Sequence of chain 1.A:
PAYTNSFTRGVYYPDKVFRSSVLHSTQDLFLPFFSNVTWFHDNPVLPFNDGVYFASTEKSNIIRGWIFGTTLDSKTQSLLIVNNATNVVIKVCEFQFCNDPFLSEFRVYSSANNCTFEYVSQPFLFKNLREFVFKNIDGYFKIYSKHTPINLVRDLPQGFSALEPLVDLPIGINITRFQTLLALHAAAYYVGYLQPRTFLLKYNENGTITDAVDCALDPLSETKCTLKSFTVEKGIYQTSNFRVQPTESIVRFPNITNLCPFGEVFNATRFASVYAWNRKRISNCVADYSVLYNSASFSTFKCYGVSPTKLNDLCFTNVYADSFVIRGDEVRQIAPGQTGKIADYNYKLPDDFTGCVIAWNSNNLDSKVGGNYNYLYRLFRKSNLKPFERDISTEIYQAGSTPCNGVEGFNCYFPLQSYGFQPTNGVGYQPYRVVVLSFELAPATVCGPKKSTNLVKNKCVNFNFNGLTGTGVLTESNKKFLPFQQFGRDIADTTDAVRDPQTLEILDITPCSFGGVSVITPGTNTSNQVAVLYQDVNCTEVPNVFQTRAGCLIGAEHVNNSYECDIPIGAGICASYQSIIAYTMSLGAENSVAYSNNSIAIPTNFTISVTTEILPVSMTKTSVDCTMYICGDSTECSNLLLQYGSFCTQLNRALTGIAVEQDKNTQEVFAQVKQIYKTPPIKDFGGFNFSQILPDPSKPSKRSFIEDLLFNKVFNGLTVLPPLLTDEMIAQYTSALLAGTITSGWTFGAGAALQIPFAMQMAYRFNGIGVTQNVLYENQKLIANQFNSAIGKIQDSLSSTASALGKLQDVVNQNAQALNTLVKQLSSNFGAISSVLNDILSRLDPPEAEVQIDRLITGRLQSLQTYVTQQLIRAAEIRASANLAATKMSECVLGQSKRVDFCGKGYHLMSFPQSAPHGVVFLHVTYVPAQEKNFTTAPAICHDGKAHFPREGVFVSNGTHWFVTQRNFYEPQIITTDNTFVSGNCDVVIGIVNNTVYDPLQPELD

This small molecule binds to this protein.
Small molecule (SMILES): CC(=O)N[C@@H]1[C@@H](O)[C@H](O)[C@@H](CO)O[C@H]1O

Binding-site contacts:
Ligand atom O7 contacts residue ASN36 of chain 1.A at 2.9 Å (h-bond).
Ligand atom C5 contacts residue TYR3 of chain 1.A at 4.3 Å (hydrophobic).
Ligand atom C2 contacts residue ASN36 of chain 1.A at 2.5 Å.
Ligand atom C1 contacts residue ASN36 of chain 1.A at 1.4 Å.
Ligand atom C6 contacts residue TYR3 of chain 1.A at 4.0 Å (hydrophobic).
Ligand atom C8 contacts residue ASN36 of chain 1.A at 4.3 Å.
Ligand atom O5 contacts residue ASN36 of chain 1.A at 2.4 Å (h-bond).
Ligand atom C4 contacts residue ASN36 of chain 1.A at 4.2 Å.
Ligand atom C1 contacts residue TYR3 of chain 1.A at 4.0 Å (hydrophobic).
Ligand atom N2 contacts residue ASN36 of chain 1.A at 2.9 Å (h-bond).
Ligand atom O6 contacts residue TYR3 of chain 1.A at 3.1 Å.
Ligand atom O5 contacts residue TYR3 of chain 1.A at 3.2 Å.
Ligand atom C3 contacts residue ASN36 of chain 1.A at 3.8 Å.
Ligand atom C5 contacts residue ASN36 of chain 1.A at 3.7 Å.
Ligand atom C7 contacts residue ASN36 of chain 1.A at 3.1 Å.